Sequence of chain 1.A:
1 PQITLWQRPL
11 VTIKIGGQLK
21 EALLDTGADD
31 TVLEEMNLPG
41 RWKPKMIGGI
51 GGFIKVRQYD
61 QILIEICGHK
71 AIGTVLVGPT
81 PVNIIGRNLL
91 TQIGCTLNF

Sequence of chain 2.A:
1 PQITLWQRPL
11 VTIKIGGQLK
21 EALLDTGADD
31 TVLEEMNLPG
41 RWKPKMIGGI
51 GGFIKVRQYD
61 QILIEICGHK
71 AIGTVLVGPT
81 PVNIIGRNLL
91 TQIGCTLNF

The protein below binds the small molecule below.
Small molecule (SMILES): CC(C)CN(C[C@@H](O)[C@H](Cc1ccc(F)cc1)NC(=O)O[C@H]1[C@H]2CO[C@H]3OC[C@@H]1[C@H]3C2)S(=O)(=O)c1ccc2nc(NC(C)C)oc2c1

Binding-site contacts:
Ligand atom CBL contacts residue NKA1 of chain 2.B at 1.4 Å.
Ligand atom CBD contacts residue NKA1 of chain 2.B at 0.8 Å.
Ligand atom CAO contacts residue NKA1 of chain 2.B at 1.2 Å.
Ligand atom NAN contacts residue NKA1 of chain 2.B at 0.5 Å (h-bond).
Ligand atom OAU contacts residue NKA1 of chain 2.B at 1.8 Å (h-bond).
Ligand atom CBM contacts residue NKA1 of chain 2.B at 0.4 Å.
Ligand atom NBE contacts residue NKA1 of chain 2.B at 0.2 Å (h-bond).
Ligand atom CAX contacts residue NKA1 of chain 2.B at 0.2 Å.
Ligand atom CAP contacts residue NKA1 of chain 2.B at 1.3 Å.
Ligand atom CAD contacts residue NKA1 of chain 2.B at 1.5 Å.
Ligand atom OAI contacts residue NKA1 of chain 2.B at 0.2 Å (h-bond).
Ligand atom CAH contacts residue NKA1 of chain 2.B at 1.5 Å.
Ligand atom CAS contacts residue NKA1 of chain 2.B at 0.8 Å.
Ligand atom CAJ contacts residue NKA1 of chain 2.B at 0.3 Å.
Ligand atom CBB contacts residue NKA1 of chain 2.B at 1.8 Å.
Ligand atom OAK contacts residue NKA1 of chain 2.B at 0.8 Å.
Ligand atom OBC contacts residue NKA1 of chain 2.B at 0.3 Å.
Ligand atom CBI contacts residue NKA1 of chain 2.B at 0.3 Å.
Ligand atom NAQ contacts residue NKA1 of chain 2.B at 0.5 Å (h-bond).
Ligand atom CAG contacts residue NKA1 of chain 2.B at 1.1 Å.
Ligand atom CAY contacts residue NKA1 of chain 2.B at 1.0 Å.
Ligand atom CBQ contacts residue NKA1 of chain 2.B at 0.3 Å.
Ligand atom SAR contacts residue NKA1 of chain 2.B at 0.7 Å (h-bond).
Ligand atom OBO contacts residue NKA1 of chain 2.B at 0.9 Å (h-bond).
Ligand atom CAW contacts residue NKA1 of chain 2.B at 1.2 Å.
Ligand atom CAF contacts residue NKA1 of chain 2.B at 0.2 Å.
Ligand atom CBH contacts residue NKA1 of chain 2.B at 0.3 Å.
Ligand atom CBR contacts residue NKA1 of chain 2.B at 0.4 Å.
Ligand atom CAT contacts residue NKA1 of chain 2.B at 0.1 Å.
Ligand atom OAM contacts residue NKA1 of chain 2.B at 0.7 Å (h-bond).
Ligand atom NBF contacts residue NKA1 of chain 2.B at 1.8 Å.
Ligand atom CBA contacts residue NKA1 of chain 2.B at 1.0 Å.
Ligand atom CBJ contacts residue NKA1 of chain 2.B at 1.7 Å.
Ligand atom CAE contacts residue NKA1 of chain 2.B at 0.3 Å.
Ligand atom CBP contacts residue NKA1 of chain 2.B at 1.2 Å.
Ligand atom CAZ contacts residue NKA1 of chain 2.B at 0.3 Å.
Ligand atom CBS contacts residue NKA1 of chain 2.B at 0.3 Å.
Ligand atom OAV contacts residue NKA1 of chain 2.B at 0.8 Å (h-bond).
Ligand atom CAL contacts residue NKA1 of chain 2.B at 0.8 Å.
Ligand atom CAA contacts residue NKA1 of chain 2.B at 0.8 Å.